Sequence of chain 1.I:
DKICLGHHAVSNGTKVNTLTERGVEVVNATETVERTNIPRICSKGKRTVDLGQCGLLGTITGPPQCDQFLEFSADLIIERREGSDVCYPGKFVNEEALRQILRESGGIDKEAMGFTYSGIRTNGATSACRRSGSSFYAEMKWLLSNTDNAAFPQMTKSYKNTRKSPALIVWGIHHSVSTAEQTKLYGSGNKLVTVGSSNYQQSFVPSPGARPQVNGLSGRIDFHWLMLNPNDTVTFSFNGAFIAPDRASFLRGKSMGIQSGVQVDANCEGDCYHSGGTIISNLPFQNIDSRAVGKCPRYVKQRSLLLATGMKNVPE

Binding-site contacts:
Ligand atom C6 contacts residue THR313 of chain 1.I at 4.4 Å.
Ligand atom C7 contacts residue ASN32 of chain 1.I at 3.5 Å.
Ligand atom C3 contacts residue ASN32 of chain 1.I at 3.8 Å.
Ligand atom C6 contacts residue THR34 of chain 1.I at 3.5 Å.
Ligand atom C1 contacts residue THR313 of chain 1.I at 3.8 Å.
Ligand atom C1 contacts residue ASN32 of chain 1.I at 1.4 Å.
Ligand atom O7 contacts residue ASN32 of chain 1.I at 3.8 Å.
Ligand atom O5 contacts residue ASN32 of chain 1.I at 2.3 Å (h-bond).
Ligand atom C8 contacts residue ASN32 of chain 1.I at 4.5 Å.
Ligand atom N2 contacts residue ASN32 of chain 1.I at 2.8 Å (h-bond).
Ligand atom C4 contacts residue ASN32 of chain 1.I at 4.2 Å.
Ligand atom C2 contacts residue ASN32 of chain 1.I at 2.5 Å.
Ligand atom C5 contacts residue ASN32 of chain 1.I at 3.6 Å.
Ligand atom O6 contacts residue LEU52 of chain 1.J at 3.8 Å.
Ligand atom O6 contacts residue THR34 of chain 1.I at 4.1 Å.
Ligand atom C5 contacts residue THR313 of chain 1.I at 4.5 Å.
Ligand atom C8 contacts residue THR34 of chain 1.I at 3.8 Å.
Ligand atom O6 contacts residue THR313 of chain 1.I at 3.7 Å.
Ligand atom O5 contacts residue THR313 of chain 1.I at 3.3 Å (h-bond).

Sequence of chain 1.J:
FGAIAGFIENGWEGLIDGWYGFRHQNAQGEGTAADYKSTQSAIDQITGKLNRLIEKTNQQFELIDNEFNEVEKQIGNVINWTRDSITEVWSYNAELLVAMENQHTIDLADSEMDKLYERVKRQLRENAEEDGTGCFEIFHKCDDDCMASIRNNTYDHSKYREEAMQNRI

The protein below binds the small molecule below.
Small molecule (SMILES): CC(=O)N[C@H]1[C@H](O[C@H]2[C@H](O)[C@@H](NC(C)=O)CO[C@@H]2CO)O[C@H](CO)[C@@H](O[C@@H]2O[C@H](CO)[C@@H](O)[C@H](O)[C@@H]2O)[C@@H]1O